Sequence of chain 1.G:
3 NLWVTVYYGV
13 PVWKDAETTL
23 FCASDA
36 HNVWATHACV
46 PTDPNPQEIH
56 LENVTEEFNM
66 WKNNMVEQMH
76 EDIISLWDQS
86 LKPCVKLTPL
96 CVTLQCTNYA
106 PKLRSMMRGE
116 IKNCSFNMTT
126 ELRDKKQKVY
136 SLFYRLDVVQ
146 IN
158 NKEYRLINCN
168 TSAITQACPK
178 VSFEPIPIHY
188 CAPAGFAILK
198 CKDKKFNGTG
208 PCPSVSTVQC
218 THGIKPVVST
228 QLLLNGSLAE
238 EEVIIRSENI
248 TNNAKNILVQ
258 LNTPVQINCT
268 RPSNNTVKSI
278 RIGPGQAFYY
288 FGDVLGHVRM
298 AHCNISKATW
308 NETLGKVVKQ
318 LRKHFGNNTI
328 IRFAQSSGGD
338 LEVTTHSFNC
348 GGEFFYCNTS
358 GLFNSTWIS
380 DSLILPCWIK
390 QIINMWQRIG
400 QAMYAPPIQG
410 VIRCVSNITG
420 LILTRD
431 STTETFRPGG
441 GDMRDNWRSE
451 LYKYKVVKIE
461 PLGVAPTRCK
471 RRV

A small-molecule ligand and the protein it binds are described below.
Small molecule (SMILES): CC(=O)N[C@H]1[C@H](O[C@H]2[C@H](O)[C@@H](NC(C)=O)CO[C@@H]2CO)O[C@H](CO)[C@@H](O)[C@@H]1O

Binding-site contacts:
Ligand atom C8 contacts residue TYR135 of chain 1.G at 3.5 Å (hydrophobic).
Ligand atom O7 contacts residue TYR104 of chain 1.G at 3.7 Å.
Ligand atom C6 contacts residue TYR135 of chain 1.G at 3.9 Å (hydrophobic).
Ligand atom O5 contacts residue TYR135 of chain 1.G at 4.0 Å.
Ligand atom C5 contacts residue TYR135 of chain 1.G at 3.7 Å (hydrophobic).
Ligand atom C7 contacts residue TYR104 of chain 1.G at 4.0 Å (hydrophobic).
Ligand atom C8 contacts residue GLY289 of chain 1.G at 3.0 Å.
Ligand atom C8 contacts residue TYR104 of chain 1.G at 3.9 Å (hydrophobic).
Ligand atom C7 contacts residue ASN118 of chain 1.G at 3.8 Å.
Ligand atom C1 contacts residue ASN118 of chain 1.G at 1.4 Å.
Ligand atom C7 contacts residue ASP290 of chain 1.G at 4.2 Å.
Ligand atom O7 contacts residue ASP290 of chain 1.G at 4.0 Å.
Ligand atom N2 contacts residue ASN118 of chain 1.G at 2.9 Å (h-bond).
Ligand atom O5 contacts residue ASN118 of chain 1.G at 2.4 Å (h-bond).
Ligand atom C2 contacts residue ASN118 of chain 1.G at 2.4 Å.
Ligand atom O7 contacts residue ASN118 of chain 1.G at 4.2 Å.
Ligand atom C4 contacts residue ASN118 of chain 1.G at 4.2 Å.
Ligand atom C8 contacts residue ASP290 of chain 1.G at 3.6 Å.
Ligand atom C5 contacts residue ASN118 of chain 1.G at 3.6 Å.
Ligand atom C3 contacts residue ASN118 of chain 1.G at 3.6 Å.
Ligand atom C1 contacts residue TYR135 of chain 1.G at 3.9 Å (hydrophobic).
Ligand atom C8 contacts residue LEU137 of chain 1.G at 3.9 Å (hydrophobic).
Ligand atom C7 contacts residue TYR135 of chain 1.G at 4.3 Å (hydrophobic).